Binding-site contacts:
Ligand atom C13 contacts residue THR45 of chain 2.A at 3.6 Å.
Ligand atom C26 contacts residue SER46 of chain 2.A at 3.4 Å.
Ligand atom O35 contacts residue SER144 of chain 2.A at 3.2 Å (h-bond).
Ligand atom C12 contacts residue THR45 of chain 2.A at 4.0 Å.
Ligand atom C13 contacts residue CYS44 of chain 2.A at 3.2 Å (hydrophobic).
Ligand atom C18 contacts residue GLY143 of chain 2.A at 3.8 Å.
Ligand atom C13 contacts residue SER46 of chain 2.A at 3.6 Å.
Ligand atom C12 contacts residue THR25 of chain 2.A at 3.6 Å.
Ligand atom N11 contacts residue HIS41 of chain 2.A at 3.1 Å (h-bond).
Ligand atom N02 contacts residue SER46 of chain 2.A at 3.0 Å (h-bond).
Ligand atom C25 contacts residue ASN142 of chain 2.A at 3.6 Å.
Ligand atom C16 contacts residue ASN142 of chain 2.A at 3.2 Å.
Ligand atom O21 contacts residue SER46 of chain 2.A at 3.9 Å.
Ligand atom C14 contacts residue SER46 of chain 2.A at 3.8 Å.
Ligand atom C03 contacts residue SER46 of chain 2.A at 3.8 Å.
Ligand atom C31 contacts residue SER46 of chain 2.A at 3.2 Å.
Ligand atom C07 contacts residue ASN142 of chain 2.A at 3.7 Å.
Ligand atom C01 contacts residue MET49 of chain 2.A at 3.7 Å (hydrophobic).
Ligand atom O22 contacts residue ASN142 of chain 2.A at 3.9 Å.
Ligand atom C10 contacts residue HIS41 of chain 2.A at 3.7 Å.
Ligand atom C19 contacts residue THR25 of chain 2.A at 3.8 Å.
Ligand atom N02 contacts residue MET49 of chain 2.A at 3.7 Å.
Ligand atom C34 contacts residue CYS145 of chain 2.A at 1.8 Å (hydrophobic).
Ligand atom C13 contacts residue THR25 of chain 2.A at 3.6 Å.
Ligand atom O35 contacts residue GLY143 of chain 2.A at 2.8 Å (h-bond).
Ligand atom C33 contacts residue CYS145 of chain 2.A at 2.7 Å (hydrophobic).
Ligand atom C17 contacts residue ASN142 of chain 2.A at 3.7 Å.
Ligand atom C12 contacts residue CYS44 of chain 2.A at 3.0 Å (hydrophobic).
Ligand atom C33 contacts residue GLY143 of chain 2.A at 3.5 Å.
Ligand atom C10 contacts residue MET49 of chain 2.A at 3.7 Å (hydrophobic).
Ligand atom C23 contacts residue ASN142 of chain 2.A at 3.8 Å.
Ligand atom C15 contacts residue ASN142 of chain 2.A at 3.9 Å.
Ligand atom C01 contacts residue SER46 of chain 2.A at 3.1 Å.
Ligand atom N11 contacts residue MET49 of chain 2.A at 3.6 Å.
Ligand atom N32 contacts residue CYS145 of chain 2.A at 3.4 Å (h-bond).
Ligand atom O35 contacts residue CYS145 of chain 2.A at 2.9 Å (h-bond).
Ligand atom N32 contacts residue ASN142 of chain 2.A at 3.7 Å.
Ligand atom C27 contacts residue LEU50 of chain 2.A at 3.8 Å (hydrophobic).
Ligand atom O35 contacts residue ASN142 of chain 2.A at 3.9 Å.
Ligand atom C12 contacts residue HIS41 of chain 2.A at 3.6 Å.

This protein binds this small molecule.
Small molecule (SMILES): O=C(CCl)Nc1cccc(N(C(=O)c2ccco2)[C@@H](C(=O)NCc2ccccc2)c2cccnc2)c1

Sequence of chain 2.A:
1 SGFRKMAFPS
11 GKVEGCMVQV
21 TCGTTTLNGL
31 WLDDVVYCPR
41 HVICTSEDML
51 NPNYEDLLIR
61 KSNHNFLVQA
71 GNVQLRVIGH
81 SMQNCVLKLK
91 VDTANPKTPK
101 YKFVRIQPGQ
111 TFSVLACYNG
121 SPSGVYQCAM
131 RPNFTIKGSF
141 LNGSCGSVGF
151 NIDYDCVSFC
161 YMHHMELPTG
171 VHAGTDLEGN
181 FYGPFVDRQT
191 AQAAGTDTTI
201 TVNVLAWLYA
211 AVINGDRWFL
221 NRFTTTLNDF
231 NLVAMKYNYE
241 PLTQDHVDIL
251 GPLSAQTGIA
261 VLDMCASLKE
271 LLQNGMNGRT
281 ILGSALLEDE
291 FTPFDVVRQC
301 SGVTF